A small-molecule ligand and the protein it binds are described below.
Small molecule (SMILES): Nc1nc2c(ncn2[C@@H]2O[C@H](CO[P](=O)(O)C[P](=O)(O)OP(=O)(O)O)[C@@H](O)[C@H]2O)c(=O)[nH]1

Sequence of chain 83.A:
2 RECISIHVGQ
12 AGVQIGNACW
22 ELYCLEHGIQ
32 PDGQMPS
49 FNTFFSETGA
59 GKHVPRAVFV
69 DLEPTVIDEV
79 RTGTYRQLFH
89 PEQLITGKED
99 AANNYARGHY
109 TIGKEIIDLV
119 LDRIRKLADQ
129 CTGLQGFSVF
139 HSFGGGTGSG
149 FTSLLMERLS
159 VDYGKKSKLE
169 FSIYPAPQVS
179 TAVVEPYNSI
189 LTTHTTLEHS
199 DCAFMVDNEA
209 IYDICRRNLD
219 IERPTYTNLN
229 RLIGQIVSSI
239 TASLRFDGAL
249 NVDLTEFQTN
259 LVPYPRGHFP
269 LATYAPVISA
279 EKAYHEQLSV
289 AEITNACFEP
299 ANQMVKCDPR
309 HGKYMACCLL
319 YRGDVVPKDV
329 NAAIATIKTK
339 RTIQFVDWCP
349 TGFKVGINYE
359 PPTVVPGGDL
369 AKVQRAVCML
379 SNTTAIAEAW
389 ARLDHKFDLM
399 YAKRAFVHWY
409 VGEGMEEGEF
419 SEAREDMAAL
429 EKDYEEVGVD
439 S

Sequence of chain 82.B:
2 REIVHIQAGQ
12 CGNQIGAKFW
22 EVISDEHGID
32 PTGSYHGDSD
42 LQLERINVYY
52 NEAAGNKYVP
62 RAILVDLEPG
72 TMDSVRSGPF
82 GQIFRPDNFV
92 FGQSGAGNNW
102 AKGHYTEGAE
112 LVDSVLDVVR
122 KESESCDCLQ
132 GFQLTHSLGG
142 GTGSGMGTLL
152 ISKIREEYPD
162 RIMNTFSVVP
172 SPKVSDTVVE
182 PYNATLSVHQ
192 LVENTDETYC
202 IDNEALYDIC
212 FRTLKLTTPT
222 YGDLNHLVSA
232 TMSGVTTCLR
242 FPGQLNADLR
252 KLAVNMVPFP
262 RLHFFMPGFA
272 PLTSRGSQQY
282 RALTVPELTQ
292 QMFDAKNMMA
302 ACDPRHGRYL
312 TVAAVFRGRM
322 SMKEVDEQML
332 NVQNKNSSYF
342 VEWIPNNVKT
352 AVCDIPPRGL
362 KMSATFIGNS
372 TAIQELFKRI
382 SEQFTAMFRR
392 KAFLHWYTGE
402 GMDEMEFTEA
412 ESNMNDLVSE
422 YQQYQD

Binding-site contacts:
Ligand atom O6 contacts residue ASN226 of chain 82.B at 3.1 Å (h-bond).
Ligand atom O2G contacts residue ASN99 of chain 82.B at 2.9 Å (h-bond).
Ligand atom O1G contacts residue ALA97 of chain 82.B at 3.0 Å (h-bond).
Ligand atom C6 contacts residue GLN15 of chain 82.B at 3.6 Å.
Ligand atom N1 contacts residue TYR222 of chain 82.B at 3.2 Å.
Ligand atom C4' contacts residue SER138 of chain 82.B at 3.2 Å.
Ligand atom O3B contacts residue THR143 of chain 82.B at 3.1 Å (h-bond).
Ligand atom PG contacts residue LYS352 of chain 83.A at 3.7 Å.
Ligand atom N3 contacts residue ASN204 of chain 82.B at 3.0 Å (h-bond).
Ligand atom O3G contacts residue LYS352 of chain 83.A at 3.3 Å (salt-bridge).
Ligand atom O1G contacts residue THR143 of chain 82.B at 3.4 Å.
Ligand atom O1A contacts residue LEU248 of chain 83.A at 3.5 Å.
Ligand atom O3G contacts residue GLU254 of chain 83.A at 3.5 Å (salt-bridge).
Ligand atom O2G contacts residue GLY142 of chain 82.B at 3.0 Å (h-bond).
Ligand atom O3' contacts residue GLU181 of chain 82.B at 3.3 Å (salt-bridge).
Ligand atom O2B contacts residue GLY10 of chain 82.B at 3.2 Å.
Ligand atom N2 contacts residue ASN226 of chain 82.B at 2.9 Å (h-bond).
Ligand atom C2 contacts residue TYR222 of chain 82.B at 3.5 Å (hydrophobic).
Ligand atom O2B contacts residue GLY144 of chain 82.B at 2.7 Å (h-bond).
Ligand atom O1A contacts residue GLN11 of chain 82.B at 3.1 Å.
Ligand atom PG contacts residue MG1 of chain 82.F at 3.5 Å.
Ligand atom O1B contacts residue MG1 of chain 82.F at 2.4 Å.
Ligand atom O6 contacts residue GLN15 of chain 82.B at 2.5 Å (h-bond).
Ligand atom PG contacts residue GLU254 of chain 83.A at 3.6 Å.
Ligand atom O3B contacts residue GLY142 of chain 82.B at 3.5 Å (h-bond).
Ligand atom O4' contacts residue SER138 of chain 82.B at 3.3 Å (h-bond).
Ligand atom O1B contacts residue GLN11 of chain 82.B at 3.2 Å (h-bond).
Ligand atom O2' contacts residue ASN329 of chain 83.A at 3.0 Å (h-bond).
Ligand atom C6 contacts residue ASN226 of chain 82.B at 3.3 Å.
Ligand atom O2A contacts residue CYS12 of chain 82.B at 3.3 Å (h-bond).
Ligand atom C2 contacts residue ASN204 of chain 82.B at 3.4 Å.
Ligand atom O2A contacts residue GLN11 of chain 82.B at 3.5 Å (h-bond).
Ligand atom C2 contacts residue ASN226 of chain 82.B at 3.6 Å.
Ligand atom O3G contacts residue MG1 of chain 82.F at 2.5 Å.
Ligand atom N1 contacts residue ASN226 of chain 82.B at 2.7 Å (h-bond).
Ligand atom O2B contacts residue THR143 of chain 82.B at 2.7 Å (h-bond).
Ligand atom O2G contacts residue LYS352 of chain 83.A at 3.2 Å (salt-bridge).
Ligand atom PB contacts residue THR143 of chain 82.B at 3.3 Å.
Ligand atom N2 contacts residue ASN204 of chain 82.B at 2.6 Å (h-bond).
Ligand atom O1G contacts residue GLU254 of chain 83.A at 3.0 Å (salt-bridge).